Binding-site contacts:
Ligand atom C4 contacts residue HIS440 of chain 1.A at 4.1 Å.
Ligand atom O1 contacts residue ILE439 of chain 1.A at 4.0 Å.
Ligand atom C2 contacts residue GLY118 of chain 1.A at 3.6 Å.
Ligand atom C1 contacts residue GLY118 of chain 1.A at 4.0 Å.
Ligand atom C5 contacts residue GB1 of chain 1.D at 4.4 Å.
Ligand atom C2 contacts residue GB1 of chain 1.D at 4.3 Å.
Ligand atom C5 contacts residue HIS440 of chain 1.A at 4.3 Å.
Ligand atom C2 contacts residue TYR130 of chain 1.A at 4.2 Å (hydrophobic).
Ligand atom C2 contacts residue GLY117 of chain 1.A at 3.8 Å.
Ligand atom N2 contacts residue PHE330 of chain 1.A at 3.8 Å.
Ligand atom C7 contacts residue TRP84 of chain 1.A at 3.5 Å (hydrophobic).
Ligand atom C4 contacts residue GB1 of chain 1.D at 4.0 Å.
Ligand atom C6 contacts residue TRP84 of chain 1.A at 3.7 Å (hydrophobic).
Ligand atom C3 contacts residue GLU199 of chain 1.A at 3.3 Å.
Ligand atom O1 contacts residue PHE330 of chain 1.A at 4.2 Å.
Ligand atom O1 contacts residue GLY441 of chain 1.A at 3.9 Å.
Ligand atom N1 contacts residue TRP84 of chain 1.A at 3.6 Å.
Ligand atom C3 contacts residue GLY117 of chain 1.A at 4.4 Å.
Ligand atom C1 contacts residue TRP84 of chain 1.A at 3.8 Å (hydrophobic).
Ligand atom C3 contacts residue GLY118 of chain 1.A at 4.2 Å.
Ligand atom C4 contacts residue TRP84 of chain 1.A at 3.7 Å (hydrophobic).
Ligand atom C4 contacts residue GLU199 of chain 1.A at 3.8 Å.
Ligand atom N2 contacts residue HIS440 of chain 1.A at 3.6 Å (h-bond).
Ligand atom C2 contacts residue TRP84 of chain 1.A at 3.9 Å (hydrophobic).
Ligand atom C2 contacts residue GLU199 of chain 1.A at 4.5 Å.
Ligand atom O1 contacts residue TRP84 of chain 1.A at 4.2 Å.
Ligand atom C6 contacts residue HIS440 of chain 1.A at 4.1 Å.
Ligand atom N2 contacts residue TRP84 of chain 1.A at 3.9 Å.
Ligand atom O1 contacts residue HIS440 of chain 1.A at 2.2 Å (h-bond).
Ligand atom C3 contacts residue TRP84 of chain 1.A at 3.8 Å (hydrophobic).
Ligand atom C6 contacts residue PHE330 of chain 1.A at 4.3 Å (hydrophobic).
Ligand atom O1 contacts residue TYR442 of chain 1.A at 3.9 Å.
Ligand atom C4 contacts residue GLY441 of chain 1.A at 4.4 Å.
Ligand atom C7 contacts residue PHE330 of chain 1.A at 3.7 Å (hydrophobic).
Ligand atom C5 contacts residue TRP84 of chain 1.A at 3.7 Å (hydrophobic).
Ligand atom C3 contacts residue GB1 of chain 1.D at 3.9 Å.
Ligand atom C3 contacts residue TYR130 of chain 1.A at 4.3 Å (hydrophobic).

Sequence of chain 1.A:
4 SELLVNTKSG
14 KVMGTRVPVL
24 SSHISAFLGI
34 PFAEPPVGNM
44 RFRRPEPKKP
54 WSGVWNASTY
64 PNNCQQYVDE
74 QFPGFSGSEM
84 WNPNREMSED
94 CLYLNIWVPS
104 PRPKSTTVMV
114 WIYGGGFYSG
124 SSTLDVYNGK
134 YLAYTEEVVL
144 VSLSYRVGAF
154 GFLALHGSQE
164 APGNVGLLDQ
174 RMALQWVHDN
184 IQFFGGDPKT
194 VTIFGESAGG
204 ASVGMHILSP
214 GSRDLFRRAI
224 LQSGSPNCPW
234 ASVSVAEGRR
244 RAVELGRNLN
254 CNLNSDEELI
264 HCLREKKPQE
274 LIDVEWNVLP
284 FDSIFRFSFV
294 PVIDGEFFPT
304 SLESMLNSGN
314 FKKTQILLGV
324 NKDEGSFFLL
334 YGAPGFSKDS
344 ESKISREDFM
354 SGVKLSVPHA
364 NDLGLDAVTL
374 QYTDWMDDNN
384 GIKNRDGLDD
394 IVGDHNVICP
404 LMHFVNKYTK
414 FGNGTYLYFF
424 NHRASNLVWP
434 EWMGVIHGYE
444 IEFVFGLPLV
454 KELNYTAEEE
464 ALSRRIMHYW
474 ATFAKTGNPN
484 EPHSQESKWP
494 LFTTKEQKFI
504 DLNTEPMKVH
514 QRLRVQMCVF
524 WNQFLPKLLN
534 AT

A small-molecule ligand and the protein it binds are described below.
Small molecule (SMILES): CN1C=CC=C/C1=C/NO